Sequence of chain 1.D:
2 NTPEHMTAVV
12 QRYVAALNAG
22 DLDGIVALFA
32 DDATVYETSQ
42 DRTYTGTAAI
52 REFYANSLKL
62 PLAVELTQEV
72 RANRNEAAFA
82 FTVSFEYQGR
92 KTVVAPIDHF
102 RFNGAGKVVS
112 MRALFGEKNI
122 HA

Binding-site contacts:
Ligand atom C16 contacts residue VAL84 of chain 1.D at 4.2 Å (hydrophobic).
Ligand atom O3 contacts residue GLU38 of chain 1.D at 3.1 Å (salt-bridge).
Ligand atom C23 contacts residue GLU38 of chain 1.D at 3.5 Å.
Ligand atom C22 contacts residue PHE54 of chain 1.D at 4.4 Å (hydrophobic).
Ligand atom O2 contacts residue GLN41 of chain 1.D at 4.2 Å.
Ligand atom C13 contacts residue SER58 of chain 1.D at 3.8 Å.
Ligand atom C15 contacts residue VAL95 of chain 1.D at 4.0 Å (hydrophobic).
Ligand atom O3 contacts residue TYR14 of chain 1.D at 4.2 Å.
Ligand atom C21 contacts residue LEU18 of chain 1.D at 4.3 Å (hydrophobic).
Ligand atom C23 contacts residue ALA114 of chain 1.D at 4.2 Å (hydrophobic).
Ligand atom C21 contacts residue TYR14 of chain 1.D at 4.1 Å (hydrophobic).
Ligand atom C23 contacts residue PHE82 of chain 1.D at 4.2 Å (hydrophobic).
Ligand atom C23 contacts residue ASP99 of chain 1.D at 3.4 Å.
Ligand atom C24 contacts residue LEU63 of chain 1.D at 4.3 Å (hydrophobic).
Ligand atom C20 contacts residue VAL84 of chain 1.D at 3.4 Å (hydrophobic).
Ligand atom O3 contacts residue MET112 of chain 1.D at 3.8 Å.
Ligand atom C21 contacts residue VAL84 of chain 1.D at 4.3 Å (hydrophobic).
Ligand atom C22 contacts residue TYR14 of chain 1.D at 3.4 Å (hydrophobic).
Ligand atom O3 contacts residue ASP99 of chain 1.D at 3.4 Å (salt-bridge).
Ligand atom C22 contacts residue TYR55 of chain 1.D at 4.2 Å (hydrophobic).
Ligand atom O4 contacts residue PHE82 of chain 1.D at 3.7 Å.
Ligand atom O4 contacts residue TYR14 of chain 1.D at 2.4 Å (h-bond).
Ligand atom C23 contacts residue MET112 of chain 1.D at 3.7 Å (hydrophobic).
Ligand atom C15 contacts residue PHE116 of chain 1.D at 3.9 Å (hydrophobic).
Ligand atom O4 contacts residue MET112 of chain 1.D at 3.6 Å.
Ligand atom C24 contacts residue SER58 of chain 1.D at 3.5 Å.
Ligand atom C20 contacts residue LEU63 of chain 1.D at 4.3 Å (hydrophobic).
Ligand atom C23 contacts residue TYR14 of chain 1.D at 3.2 Å (hydrophobic).
Ligand atom C24 contacts residue LEU18 of chain 1.D at 4.1 Å (hydrophobic).
Ligand atom C8 contacts residue VAL95 of chain 1.D at 3.9 Å (hydrophobic).
Ligand atom C24 contacts residue TYR55 of chain 1.D at 4.3 Å (hydrophobic).
Ligand atom C18 contacts residue PHE86 of chain 1.D at 3.6 Å (hydrophobic).
Ligand atom C22 contacts residue GLU38 of chain 1.D at 3.6 Å.
Ligand atom O1 contacts residue SER58 of chain 1.D at 3.2 Å (h-bond).
Ligand atom O1 contacts residue PHE54 of chain 1.D at 3.7 Å.
Ligand atom O3 contacts residue PHE82 of chain 1.D at 4.2 Å.
Ligand atom O2 contacts residue SER40 of chain 1.D at 4.3 Å.
Ligand atom O3 contacts residue ALA114 of chain 1.D at 3.1 Å.
Ligand atom C8 contacts residue PHE116 of chain 1.D at 3.7 Å (hydrophobic).
Ligand atom O4 contacts residue ASP99 of chain 1.D at 2.6 Å (salt-bridge).

A small-molecule ligand and the protein it binds are described below.
Small molecule (SMILES): C[C@H](CCC(=O)O)[C@H]1CC[C@H]2[C@@H]3CC[C@@H]4C[C@H](O)CC[C@]4(C)[C@H]3C[C@H](O)[C@]12C